Binding-site contacts:
Ligand atom O5 contacts residue GLN576 of chain 1.B at 3.7 Å.
Ligand atom C2 contacts residue ASN327 of chain 1.B at 2.5 Å.
Ligand atom C1 contacts residue GLN576 of chain 1.B at 3.9 Å.
Ligand atom O6 contacts residue PRO575 of chain 1.B at 3.6 Å (h-bond).
Ligand atom C3 contacts residue ASN327 of chain 1.B at 3.8 Å.
Ligand atom N2 contacts residue GLN576 of chain 1.B at 4.3 Å.
Ligand atom C8 contacts residue ASN327 of chain 1.B at 4.4 Å.
Ligand atom C5 contacts residue ASN327 of chain 1.B at 3.7 Å.
Ligand atom C7 contacts residue GLN576 of chain 1.B at 4.3 Å.
Ligand atom C5 contacts residue GLN576 of chain 1.B at 4.4 Å.
Ligand atom C7 contacts residue ASN327 of chain 1.B at 3.4 Å.
Ligand atom C1 contacts residue ILE328 of chain 1.B at 4.3 Å (hydrophobic).
Ligand atom N2 contacts residue ASN327 of chain 1.B at 2.9 Å (h-bond).
Ligand atom C4 contacts residue PRO575 of chain 1.B at 4.4 Å (hydrophobic).
Ligand atom O7 contacts residue GLN576 of chain 1.B at 3.5 Å (h-bond).
Ligand atom O3 contacts residue GLN576 of chain 1.B at 4.3 Å.
Ligand atom O5 contacts residue PRO575 of chain 1.B at 3.6 Å.
Ligand atom C4 contacts residue GLN576 of chain 1.B at 4.0 Å.
Ligand atom C1 contacts residue ASN327 of chain 1.B at 1.4 Å.
Ligand atom C6 contacts residue PRO575 of chain 1.B at 3.3 Å (hydrophobic).
Ligand atom O5 contacts residue ASN327 of chain 1.B at 2.4 Å (h-bond).
Ligand atom C5 contacts residue PRO575 of chain 1.B at 4.0 Å (hydrophobic).
Ligand atom C3 contacts residue GLN576 of chain 1.B at 4.1 Å.
Ligand atom C4 contacts residue ASN327 of chain 1.B at 4.2 Å.
Ligand atom O7 contacts residue ASN327 of chain 1.B at 3.6 Å (h-bond).
Ligand atom C2 contacts residue GLN576 of chain 1.B at 3.4 Å.

Sequence of chain 1.B:
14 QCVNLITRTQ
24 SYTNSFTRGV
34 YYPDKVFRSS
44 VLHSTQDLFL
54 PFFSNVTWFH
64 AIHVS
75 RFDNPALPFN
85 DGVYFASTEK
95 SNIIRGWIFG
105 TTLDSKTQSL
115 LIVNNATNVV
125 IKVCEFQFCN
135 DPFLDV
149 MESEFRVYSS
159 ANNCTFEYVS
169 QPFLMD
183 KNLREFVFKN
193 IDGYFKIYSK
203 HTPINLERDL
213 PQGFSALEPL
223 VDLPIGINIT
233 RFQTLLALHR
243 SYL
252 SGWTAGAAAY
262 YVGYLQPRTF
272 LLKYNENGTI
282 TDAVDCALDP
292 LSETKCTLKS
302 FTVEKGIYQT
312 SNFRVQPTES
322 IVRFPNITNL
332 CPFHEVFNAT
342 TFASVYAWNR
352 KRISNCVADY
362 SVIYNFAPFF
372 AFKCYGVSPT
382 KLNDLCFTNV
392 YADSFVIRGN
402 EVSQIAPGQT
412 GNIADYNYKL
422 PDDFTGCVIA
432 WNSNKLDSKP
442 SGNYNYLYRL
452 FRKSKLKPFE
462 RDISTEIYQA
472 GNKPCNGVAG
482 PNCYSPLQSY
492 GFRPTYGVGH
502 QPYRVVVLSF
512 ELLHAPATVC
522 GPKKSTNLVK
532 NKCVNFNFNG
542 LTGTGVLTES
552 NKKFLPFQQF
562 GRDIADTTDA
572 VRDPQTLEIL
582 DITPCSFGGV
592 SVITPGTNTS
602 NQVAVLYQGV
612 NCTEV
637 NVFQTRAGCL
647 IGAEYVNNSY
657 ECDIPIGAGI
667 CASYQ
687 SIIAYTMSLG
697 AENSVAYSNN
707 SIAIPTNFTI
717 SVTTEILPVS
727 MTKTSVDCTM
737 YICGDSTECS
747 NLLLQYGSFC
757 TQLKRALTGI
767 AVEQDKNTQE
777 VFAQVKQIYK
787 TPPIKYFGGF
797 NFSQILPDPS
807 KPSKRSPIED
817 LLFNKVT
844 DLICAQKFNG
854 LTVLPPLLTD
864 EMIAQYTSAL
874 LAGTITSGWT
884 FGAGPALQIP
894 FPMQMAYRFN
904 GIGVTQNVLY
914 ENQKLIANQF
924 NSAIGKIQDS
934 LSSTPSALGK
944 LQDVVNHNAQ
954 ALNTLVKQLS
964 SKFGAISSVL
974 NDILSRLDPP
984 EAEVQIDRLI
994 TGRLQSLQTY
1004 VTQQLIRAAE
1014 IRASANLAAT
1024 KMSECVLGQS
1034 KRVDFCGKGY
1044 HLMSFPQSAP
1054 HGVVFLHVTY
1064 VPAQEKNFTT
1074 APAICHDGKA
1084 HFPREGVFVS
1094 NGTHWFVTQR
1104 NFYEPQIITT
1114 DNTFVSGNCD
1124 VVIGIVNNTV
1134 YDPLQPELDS

The protein below binds the small molecule below.
Small molecule (SMILES): CC(=O)N[C@@H]1[C@@H](O)[C@H](O)[C@@H](CO)O[C@H]1O